A small-molecule ligand and the protein it binds are described below.
Small molecule (SMILES): N[C@@H](CCC(=O)O)C(=O)O

Sequence of chain 1.B:
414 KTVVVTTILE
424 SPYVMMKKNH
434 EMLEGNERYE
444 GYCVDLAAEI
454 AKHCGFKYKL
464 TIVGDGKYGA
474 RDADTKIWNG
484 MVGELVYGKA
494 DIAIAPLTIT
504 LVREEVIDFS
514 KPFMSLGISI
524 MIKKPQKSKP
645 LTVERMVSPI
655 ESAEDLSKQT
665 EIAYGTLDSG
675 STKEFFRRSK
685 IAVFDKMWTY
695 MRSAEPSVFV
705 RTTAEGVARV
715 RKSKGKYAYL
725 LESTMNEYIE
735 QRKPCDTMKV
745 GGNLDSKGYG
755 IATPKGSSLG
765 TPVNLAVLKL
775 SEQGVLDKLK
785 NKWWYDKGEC

Binding-site contacts:
Ligand atom CB contacts residue SER675 of chain 1.B at 4.1 Å.
Ligand atom CD contacts residue GLU726 of chain 1.B at 3.8 Å.
Ligand atom CA contacts residue SER675 of chain 1.B at 3.8 Å.
Ligand atom O contacts residue ARG506 of chain 1.B at 2.8 Å (salt-bridge).
Ligand atom OE2 contacts residue GLY674 of chain 1.B at 3.9 Å.
Ligand atom N contacts residue THR501 of chain 1.B at 3.5 Å (h-bond).
Ligand atom C contacts residue PRO499 of chain 1.B at 4.1 Å (hydrophobic).
Ligand atom CA contacts residue GLU726 of chain 1.B at 3.3 Å.
Ligand atom OE2 contacts residue LEU671 of chain 1.B at 4.2 Å.
Ligand atom OXT contacts residue PRO499 of chain 1.B at 3.2 Å (h-bond).
Ligand atom N contacts residue GLU726 of chain 1.B at 2.9 Å (salt-bridge).
Ligand atom CD contacts residue LEU671 of chain 1.B at 4.1 Å (hydrophobic).
Ligand atom OE2 contacts residue SER675 of chain 1.B at 3.4 Å (h-bond).
Ligand atom O contacts residue GLY674 of chain 1.B at 3.9 Å.
Ligand atom OE1 contacts residue LEU725 of chain 1.B at 4.0 Å.
Ligand atom CB contacts residue GLU726 of chain 1.B at 4.1 Å.
Ligand atom CB contacts residue LEU671 of chain 1.B at 4.2 Å (hydrophobic).
Ligand atom N contacts residue PRO499 of chain 1.B at 3.1 Å (h-bond).
Ligand atom OXT contacts residue TYR471 of chain 1.B at 3.3 Å.
Ligand atom CB contacts residue TYR471 of chain 1.B at 3.6 Å (hydrophobic).
Ligand atom C contacts residue TYR471 of chain 1.B at 3.7 Å (hydrophobic).
Ligand atom N contacts residue TYR753 of chain 1.B at 3.7 Å.
Ligand atom C contacts residue THR501 of chain 1.B at 3.9 Å.
Ligand atom OXT contacts residue THR501 of chain 1.B at 3.1 Å (h-bond).
Ligand atom OE2 contacts residue THR676 of chain 1.B at 3.1 Å (h-bond).
Ligand atom CG contacts residue GLU726 of chain 1.B at 3.7 Å.
Ligand atom N contacts residue TYR471 of chain 1.B at 4.1 Å.
Ligand atom O contacts residue SER675 of chain 1.B at 3.1 Å (h-bond).
Ligand atom OXT contacts residue ARG506 of chain 1.B at 3.2 Å (salt-bridge).
Ligand atom OE1 contacts residue GLU726 of chain 1.B at 3.6 Å.
Ligand atom O contacts residue TYR471 of chain 1.B at 3.4 Å.
Ligand atom OXT contacts residue LEU500 of chain 1.B at 3.4 Å.
Ligand atom CA contacts residue PRO499 of chain 1.B at 4.1 Å (hydrophobic).
Ligand atom C contacts residue ARG506 of chain 1.B at 3.5 Å.
Ligand atom CG contacts residue LEU671 of chain 1.B at 4.0 Å (hydrophobic).
Ligand atom OE1 contacts residue THR676 of chain 1.B at 3.1 Å (h-bond).
Ligand atom C contacts residue SER675 of chain 1.B at 3.8 Å.
Ligand atom CD contacts residue THR676 of chain 1.B at 3.4 Å.
Ligand atom CA contacts residue TYR471 of chain 1.B at 4.2 Å (hydrophobic).
Ligand atom CA contacts residue THR501 of chain 1.B at 3.8 Å.